This small molecule binds to this protein.
Small molecule (SMILES): O=C(NCCN1CCOCC1)c1ccccc1S

Binding-site contacts:
Ligand atom C14 contacts residue ILE51 of chain 1.A at 4.4 Å (hydrophobic).
Ligand atom O01 contacts residue ARG45 of chain 1.A at 3.3 Å (salt-bridge).
Ligand atom C16 contacts residue CYS53 of chain 1.A at 3.3 Å (hydrophobic).
Ligand atom C13 contacts residue ASP42 of chain 1.A at 3.6 Å.
Ligand atom C16 contacts residue ILE51 of chain 1.A at 3.9 Å (hydrophobic).
Ligand atom C16 contacts residue TRP52 of chain 1.A at 4.1 Å (hydrophobic).
Ligand atom S18 contacts residue CYS53 of chain 1.A at 2.0 Å (h-bond).
Ligand atom N03 contacts residue ASP42 of chain 1.A at 3.4 Å (salt-bridge).
Ligand atom C14 contacts residue ARG45 of chain 1.A at 3.9 Å.
Ligand atom C15 contacts residue ILE51 of chain 1.A at 3.5 Å (hydrophobic).
Ligand atom C12 contacts residue ARG45 of chain 1.A at 3.9 Å.
Ligand atom C14 contacts residue SER46 of chain 1.A at 4.0 Å.
Ligand atom C14 contacts residue TRP52 of chain 1.A at 3.8 Å (hydrophobic).
Ligand atom C05 contacts residue TYR38 of chain 1.A at 4.1 Å (hydrophobic).
Ligand atom C15 contacts residue SER46 of chain 1.A at 4.2 Å.
Ligand atom O01 contacts residue ASP42 of chain 1.A at 4.3 Å.
Ligand atom C13 contacts residue TRP52 of chain 1.A at 4.4 Å (hydrophobic).
Ligand atom C10 contacts residue SER54 of chain 1.A at 3.7 Å.
Ligand atom C17 contacts residue ARG45 of chain 1.A at 3.7 Å.
Ligand atom C15 contacts residue CYS53 of chain 1.A at 4.3 Å (hydrophobic).
Ligand atom C16 contacts residue ARG45 of chain 1.A at 3.7 Å.
Ligand atom C13 contacts residue ARG45 of chain 1.A at 3.9 Å.
Ligand atom C11 contacts residue TYR38 of chain 1.A at 3.3 Å (hydrophobic).
Ligand atom C05 contacts residue ASP42 of chain 1.A at 3.9 Å.
Ligand atom C02 contacts residue ASP42 of chain 1.A at 4.0 Å.
Ligand atom C17 contacts residue CYS53 of chain 1.A at 2.9 Å (hydrophobic).
Ligand atom C04 contacts residue ASP42 of chain 1.A at 3.7 Å.
Ligand atom C14 contacts residue ASP42 of chain 1.A at 3.4 Å.
Ligand atom C10 contacts residue CYS53 of chain 1.A at 4.3 Å (hydrophobic).
Ligand atom C10 contacts residue TYR38 of chain 1.A at 3.9 Å (hydrophobic).
Ligand atom C08 contacts residue CYS53 of chain 1.A at 4.2 Å (hydrophobic).
Ligand atom C02 contacts residue ARG45 of chain 1.A at 4.0 Å.
Ligand atom C15 contacts residue TRP52 of chain 1.A at 4.0 Å (hydrophobic).
Ligand atom C08 contacts residue SER54 of chain 1.A at 3.2 Å.
Ligand atom C12 contacts residue CYS53 of chain 1.A at 4.0 Å (hydrophobic).
Ligand atom O09 contacts residue SER54 of chain 1.A at 3.2 Å (h-bond).
Ligand atom C10 contacts residue THR55 of chain 1.A at 3.8 Å.
Ligand atom C15 contacts residue ARG45 of chain 1.A at 3.8 Å.
Ligand atom S18 contacts residue ARG45 of chain 1.A at 4.1 Å.
Ligand atom O09 contacts residue THR55 of chain 1.A at 3.6 Å.

Sequence of chain 1.A:
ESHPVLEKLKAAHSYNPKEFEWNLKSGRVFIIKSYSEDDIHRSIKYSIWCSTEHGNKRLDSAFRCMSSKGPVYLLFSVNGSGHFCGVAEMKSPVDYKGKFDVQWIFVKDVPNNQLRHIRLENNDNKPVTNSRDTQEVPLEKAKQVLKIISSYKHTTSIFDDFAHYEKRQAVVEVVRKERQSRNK